Sequence of chain 1.N:
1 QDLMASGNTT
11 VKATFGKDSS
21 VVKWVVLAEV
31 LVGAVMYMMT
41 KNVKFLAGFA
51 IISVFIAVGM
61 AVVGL

Sequence of chain 1.VB:
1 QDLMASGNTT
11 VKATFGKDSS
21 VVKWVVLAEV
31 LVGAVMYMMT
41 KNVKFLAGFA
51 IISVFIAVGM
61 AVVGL

This small molecule binds to this protein.
Small molecule (SMILES): CCOP(=O)(O)OC[C@H](O)CO

Binding-site contacts:
Ligand atom P1 contacts residue LYS44 of chain 1.VB at 4.0 Å.
Ligand atom O2 contacts residue MET38 of chain 1.N at 2.9 Å (h-bond).
Ligand atom C1 contacts residue VAL43 of chain 1.VB at 3.4 Å (hydrophobic).
Ligand atom P1 contacts residue MET38 of chain 1.N at 3.7 Å.
Ligand atom C1 contacts residue LYS44 of chain 1.VB at 4.4 Å.
Ligand atom P1 contacts residue VAL43 of chain 1.VB at 4.0 Å.
Ligand atom O1 contacts residue LYS44 of chain 1.VB at 3.3 Å.
Ligand atom C3 contacts residue VAL43 of chain 1.VB at 4.2 Å (hydrophobic).
Ligand atom C2 contacts residue VAL35 of chain 1.M at 4.2 Å (hydrophobic).
Ligand atom O4 contacts residue LYS44 of chain 1.VB at 3.4 Å.
Ligand atom O5 contacts residue MET38 of chain 1.N at 4.1 Å.
Ligand atom O5 contacts residue MET39 of chain 1.N at 3.0 Å (h-bond).
Ligand atom C2 contacts residue VAL43 of chain 1.VB at 3.4 Å (hydrophobic).
Ligand atom O3 contacts residue MET38 of chain 1.N at 3.3 Å (h-bond).
Ligand atom C2 contacts residue VAL32 of chain 1.M at 3.8 Å (hydrophobic).
Ligand atom O4 contacts residue VAL43 of chain 1.VB at 3.4 Å (h-bond).
Ligand atom C4 contacts residue MET39 of chain 1.N at 4.4 Å (hydrophobic).
Ligand atom O1 contacts residue VAL43 of chain 1.VB at 3.1 Å (h-bond).
Ligand atom C1 contacts residue VAL35 of chain 1.M at 3.8 Å (hydrophobic).
Ligand atom C2 contacts residue LYS44 of chain 1.VB at 4.4 Å.
Ligand atom O6 contacts residue MET39 of chain 1.N at 4.3 Å.
Ligand atom C4 contacts residue MET38 of chain 1.N at 4.5 Å (hydrophobic).
Ligand atom C1 contacts residue LEU31 of chain 1.M at 4.2 Å (hydrophobic).
Ligand atom O3 contacts residue LYS44 of chain 1.VB at 3.5 Å.
Ligand atom O2 contacts residue VAL32 of chain 1.M at 3.4 Å.
Ligand atom O1 contacts residue VAL32 of chain 1.M at 4.4 Å.
Ligand atom O3 contacts residue MET39 of chain 1.N at 3.9 Å.

Sequence of chain 1.M:
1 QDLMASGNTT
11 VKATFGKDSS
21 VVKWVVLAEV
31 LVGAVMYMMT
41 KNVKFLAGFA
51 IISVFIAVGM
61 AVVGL